This protein binds this small molecule.
Small molecule (SMILES): C[C@@H](O)[C@@H](C)O

Sequence of chain 2.A:
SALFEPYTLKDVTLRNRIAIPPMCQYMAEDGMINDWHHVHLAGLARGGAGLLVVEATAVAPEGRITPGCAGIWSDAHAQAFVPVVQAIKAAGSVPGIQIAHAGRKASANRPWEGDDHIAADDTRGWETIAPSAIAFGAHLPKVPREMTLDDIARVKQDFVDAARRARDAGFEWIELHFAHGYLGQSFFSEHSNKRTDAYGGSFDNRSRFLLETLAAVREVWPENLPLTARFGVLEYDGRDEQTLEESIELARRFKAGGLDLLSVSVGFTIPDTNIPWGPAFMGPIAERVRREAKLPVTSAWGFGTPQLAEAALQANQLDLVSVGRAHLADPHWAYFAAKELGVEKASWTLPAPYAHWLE

Binding-site contacts:
Ligand atom C3 contacts residue THR244 of chain 2.A at 4.3 Å.
Ligand atom C3 contacts residue ARG240 of chain 2.A at 4.2 Å.
Ligand atom C1 contacts residue GLU247 of chain 2.A at 3.7 Å.
Ligand atom C4 contacts residue ARG240 of chain 2.A at 4.3 Å.
Ligand atom C1 contacts residue PHE189 of chain 2.A at 3.3 Å (hydrophobic).
Ligand atom O5 contacts residue PHE189 of chain 2.A at 4.2 Å.
Ligand atom C2 contacts residue THR244 of chain 2.A at 4.2 Å.
Ligand atom C4 contacts residue THR244 of chain 2.A at 4.0 Å.
Ligand atom C3 contacts residue ARG207 of chain 2.A at 4.2 Å.
Ligand atom C2 contacts residue GLU247 of chain 2.A at 4.0 Å.
Ligand atom C3 contacts residue GLU191 of chain 2.A at 3.2 Å.
Ligand atom O5 contacts residue GLU191 of chain 2.A at 2.9 Å (salt-bridge).
Ligand atom C2 contacts residue GLU191 of chain 2.A at 4.1 Å.
Ligand atom O5 contacts residue ARG207 of chain 2.A at 4.3 Å.
Ligand atom O6 contacts residue GLU191 of chain 2.A at 2.4 Å (salt-bridge).
Ligand atom O6 contacts residue ARG240 of chain 2.A at 3.2 Å (salt-bridge).
Ligand atom C4 contacts residue GLN243 of chain 2.A at 3.9 Å.
Ligand atom O5 contacts residue SER190 of chain 2.A at 3.6 Å.
Ligand atom C2 contacts residue ARG207 of chain 2.A at 3.9 Å.
Ligand atom C3 contacts residue GLU247 of chain 2.A at 3.7 Å.
Ligand atom C2 contacts residue PHE189 of chain 2.A at 4.4 Å (hydrophobic).
Ligand atom C1 contacts residue ARG207 of chain 2.A at 3.8 Å.
Ligand atom C4 contacts residue GLU191 of chain 2.A at 4.1 Å.
Ligand atom C4 contacts residue GLU247 of chain 2.A at 3.0 Å.
Ligand atom C1 contacts residue THR244 of chain 2.A at 3.9 Å.